Sequence of chain 1.I:
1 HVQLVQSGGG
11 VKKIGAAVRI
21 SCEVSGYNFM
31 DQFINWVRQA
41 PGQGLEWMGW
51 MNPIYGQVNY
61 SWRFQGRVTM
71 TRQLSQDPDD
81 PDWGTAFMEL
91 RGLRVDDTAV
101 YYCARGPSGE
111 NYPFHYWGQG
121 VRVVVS

Binding-site contacts:
Ligand atom C7 contacts residue THR168 of chain 1.G at 4.5 Å.
Ligand atom N2 contacts residue ASN167 of chain 1.G at 3.0 Å (h-bond).
Ligand atom O5 contacts residue ARG162 of chain 1.G at 4.0 Å.
Ligand atom C8 contacts residue GLN76 of chain 1.I at 3.2 Å.
Ligand atom C5 contacts residue ASN167 of chain 1.G at 3.6 Å.
Ligand atom C1 contacts residue ASN167 of chain 1.G at 1.4 Å.
Ligand atom C7 contacts residue GLN76 of chain 1.I at 3.1 Å.
Ligand atom O7 contacts residue GLN76 of chain 1.I at 2.9 Å (h-bond).
Ligand atom N2 contacts residue ARG162 of chain 1.G at 4.0 Å.
Ligand atom C3 contacts residue ARG162 of chain 1.G at 3.5 Å.
Ligand atom C3 contacts residue ASN167 of chain 1.G at 3.8 Å.
Ligand atom C8 contacts residue THR168 of chain 1.G at 3.3 Å.
Ligand atom O4 contacts residue ARG162 of chain 1.G at 4.4 Å.
Ligand atom C7 contacts residue ASN167 of chain 1.G at 4.1 Å.
Ligand atom N2 contacts residue GLN76 of chain 1.I at 3.9 Å.
Ligand atom O6 contacts residue GLU126 of chain 1.M at 3.9 Å.
Ligand atom C2 contacts residue ASN167 of chain 1.G at 2.5 Å.
Ligand atom C4 contacts residue ARG162 of chain 1.G at 4.1 Å.
Ligand atom O5 contacts residue GLU126 of chain 1.M at 4.1 Å.
Ligand atom C4 contacts residue ASN167 of chain 1.G at 4.2 Å.
Ligand atom C2 contacts residue ARG162 of chain 1.G at 3.9 Å.
Ligand atom C5 contacts residue ARG162 of chain 1.G at 3.7 Å.
Ligand atom O5 contacts residue ASN167 of chain 1.G at 2.3 Å (h-bond).
Ligand atom C1 contacts residue ARG162 of chain 1.G at 3.5 Å.

Sequence of chain 1.G:
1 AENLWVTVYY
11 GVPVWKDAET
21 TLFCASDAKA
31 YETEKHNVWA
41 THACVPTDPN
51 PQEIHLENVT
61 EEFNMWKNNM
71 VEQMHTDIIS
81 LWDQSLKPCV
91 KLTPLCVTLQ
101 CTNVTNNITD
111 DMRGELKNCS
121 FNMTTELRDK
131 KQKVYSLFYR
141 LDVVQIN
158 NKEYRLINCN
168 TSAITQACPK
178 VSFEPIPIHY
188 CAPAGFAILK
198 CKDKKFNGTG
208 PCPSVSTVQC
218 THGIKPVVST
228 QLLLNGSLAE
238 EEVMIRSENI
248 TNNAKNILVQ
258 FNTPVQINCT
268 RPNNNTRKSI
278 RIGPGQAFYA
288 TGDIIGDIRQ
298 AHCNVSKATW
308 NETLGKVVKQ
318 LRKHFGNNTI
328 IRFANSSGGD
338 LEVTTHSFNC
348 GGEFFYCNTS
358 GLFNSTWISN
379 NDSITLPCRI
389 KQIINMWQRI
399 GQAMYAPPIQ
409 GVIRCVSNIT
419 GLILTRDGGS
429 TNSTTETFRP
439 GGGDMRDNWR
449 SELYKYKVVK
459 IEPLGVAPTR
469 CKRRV

A small-molecule ligand and the protein it binds are described below.
Small molecule (SMILES): CC(=O)N[C@@H]1[C@@H](O)[C@H](O)[C@@H](CO)O[C@H]1O

Sequence of chain 1.M:
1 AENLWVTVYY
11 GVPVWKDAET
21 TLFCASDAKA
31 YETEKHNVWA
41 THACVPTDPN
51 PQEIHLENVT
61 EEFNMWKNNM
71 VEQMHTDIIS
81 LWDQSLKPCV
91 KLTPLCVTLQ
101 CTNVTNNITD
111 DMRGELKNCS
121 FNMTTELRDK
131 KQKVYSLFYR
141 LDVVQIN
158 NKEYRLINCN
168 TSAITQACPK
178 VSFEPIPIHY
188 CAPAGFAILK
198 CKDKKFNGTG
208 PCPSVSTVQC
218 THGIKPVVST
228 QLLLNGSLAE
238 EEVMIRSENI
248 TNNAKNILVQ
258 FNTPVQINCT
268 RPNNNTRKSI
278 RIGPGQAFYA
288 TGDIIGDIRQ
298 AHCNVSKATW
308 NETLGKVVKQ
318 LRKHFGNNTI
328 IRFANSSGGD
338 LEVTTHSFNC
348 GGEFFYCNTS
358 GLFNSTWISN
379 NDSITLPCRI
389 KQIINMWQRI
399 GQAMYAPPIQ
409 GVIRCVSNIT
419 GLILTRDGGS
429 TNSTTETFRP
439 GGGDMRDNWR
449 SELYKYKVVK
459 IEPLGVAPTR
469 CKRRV